Sequence of chain 1.A:
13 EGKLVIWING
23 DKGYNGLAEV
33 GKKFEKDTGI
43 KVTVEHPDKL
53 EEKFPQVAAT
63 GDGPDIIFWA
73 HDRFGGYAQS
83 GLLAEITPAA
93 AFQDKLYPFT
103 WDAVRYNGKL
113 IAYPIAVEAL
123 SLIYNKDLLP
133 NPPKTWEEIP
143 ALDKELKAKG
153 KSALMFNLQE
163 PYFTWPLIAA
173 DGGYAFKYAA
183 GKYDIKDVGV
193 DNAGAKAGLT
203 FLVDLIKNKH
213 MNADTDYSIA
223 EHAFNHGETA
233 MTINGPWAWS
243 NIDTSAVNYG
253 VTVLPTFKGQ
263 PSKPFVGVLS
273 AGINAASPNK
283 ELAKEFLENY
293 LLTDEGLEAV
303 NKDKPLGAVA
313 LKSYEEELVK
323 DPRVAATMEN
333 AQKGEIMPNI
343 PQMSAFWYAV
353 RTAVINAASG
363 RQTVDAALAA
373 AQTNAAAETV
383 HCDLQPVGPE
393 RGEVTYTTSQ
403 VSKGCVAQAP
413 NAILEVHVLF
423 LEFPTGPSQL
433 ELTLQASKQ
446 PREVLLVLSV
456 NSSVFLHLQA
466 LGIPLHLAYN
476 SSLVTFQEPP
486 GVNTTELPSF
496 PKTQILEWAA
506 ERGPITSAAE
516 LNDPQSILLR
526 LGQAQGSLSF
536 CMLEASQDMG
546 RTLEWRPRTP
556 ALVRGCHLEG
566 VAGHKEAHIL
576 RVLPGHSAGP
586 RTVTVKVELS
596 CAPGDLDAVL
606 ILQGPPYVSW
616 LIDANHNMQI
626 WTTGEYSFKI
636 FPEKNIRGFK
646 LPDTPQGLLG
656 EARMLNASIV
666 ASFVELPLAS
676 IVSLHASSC

Binding-site contacts:
Ligand atom O3 contacts residue THR427 of chain 1.A at 3.6 Å.
Ligand atom C2 contacts residue LYS15 of chain 1.A at 3.7 Å.
Ligand atom C5 contacts residue ASN456 of chain 1.A at 3.6 Å.
Ligand atom C4 contacts residue LYS15 of chain 1.A at 3.7 Å.
Ligand atom C5 contacts residue LYS15 of chain 1.A at 3.9 Å.
Ligand atom C4 contacts residue ASN281 of chain 1.A at 3.3 Å.
Ligand atom C7 contacts residue GLY14 of chain 1.A at 3.5 Å.
Ligand atom C1 contacts residue ASN456 of chain 1.A at 1.4 Å.
Ligand atom C2 contacts residue ASN456 of chain 1.A at 2.5 Å.
Ligand atom C3 contacts residue PHE425 of chain 1.A at 3.3 Å (hydrophobic).
Ligand atom C8 contacts residue ASN456 of chain 1.A at 2.8 Å.
Ligand atom C1 contacts residue PHE425 of chain 1.A at 3.1 Å (hydrophobic).
Ligand atom O5 contacts residue LYS15 of chain 1.A at 3.2 Å.
Ligand atom C3 contacts residue PRO426 of chain 1.A at 3.9 Å (hydrophobic).
Ligand atom C2 contacts residue PHE425 of chain 1.A at 3.3 Å (hydrophobic).
Ligand atom O4 contacts residue PRO280 of chain 1.A at 3.6 Å.
Ligand atom O7 contacts residue ASN456 of chain 1.A at 3.1 Å (h-bond).
Ligand atom N2 contacts residue GLU13 of chain 1.A at 3.8 Å.
Ligand atom O7 contacts residue GLY14 of chain 1.A at 3.1 Å (h-bond).
Ligand atom O6 contacts residue LYS15 of chain 1.A at 3.3 Å.
Ligand atom O3 contacts residue LYS15 of chain 1.A at 3.6 Å (salt-bridge).
Ligand atom O6 contacts residue ASP67 of chain 1.A at 3.9 Å.
Ligand atom C7 contacts residue ASN456 of chain 1.A at 3.0 Å.
Ligand atom N2 contacts residue PHE425 of chain 1.A at 3.3 Å (h-bond).
Ligand atom C8 contacts residue SER457 of chain 1.A at 3.7 Å.
Ligand atom C7 contacts residue GLU13 of chain 1.A at 3.3 Å.
Ligand atom O3 contacts residue ASN281 of chain 1.A at 3.1 Å (h-bond).
Ligand atom O7 contacts residue GLU13 of chain 1.A at 3.6 Å.
Ligand atom O5 contacts residue PHE425 of chain 1.A at 3.9 Å.
Ligand atom C5 contacts residue PHE425 of chain 1.A at 3.8 Å (hydrophobic).
Ligand atom N2 contacts residue ASN456 of chain 1.A at 2.9 Å (h-bond).
Ligand atom C3 contacts residue ASN456 of chain 1.A at 3.8 Å.
Ligand atom C1 contacts residue LYS15 of chain 1.A at 3.9 Å.
Ligand atom C2 contacts residue GLY14 of chain 1.A at 3.8 Å.
Ligand atom C6 contacts residue LYS15 of chain 1.A at 3.8 Å.
Ligand atom O3 contacts residue GLY14 of chain 1.A at 3.3 Å.
Ligand atom O4 contacts residue ASN281 of chain 1.A at 2.6 Å (h-bond).
Ligand atom O5 contacts residue ASN456 of chain 1.A at 2.3 Å (h-bond).
Ligand atom N2 contacts residue GLY14 of chain 1.A at 3.8 Å.
Ligand atom C8 contacts residue GLU13 of chain 1.A at 3.1 Å.

The small molecule below binds the protein below.
Small molecule (SMILES): CC(=O)N[C@@H]1[C@@H](O)[C@H](O)[C@@H](CO)O[C@H]1O